Sequence of chain 2.A:
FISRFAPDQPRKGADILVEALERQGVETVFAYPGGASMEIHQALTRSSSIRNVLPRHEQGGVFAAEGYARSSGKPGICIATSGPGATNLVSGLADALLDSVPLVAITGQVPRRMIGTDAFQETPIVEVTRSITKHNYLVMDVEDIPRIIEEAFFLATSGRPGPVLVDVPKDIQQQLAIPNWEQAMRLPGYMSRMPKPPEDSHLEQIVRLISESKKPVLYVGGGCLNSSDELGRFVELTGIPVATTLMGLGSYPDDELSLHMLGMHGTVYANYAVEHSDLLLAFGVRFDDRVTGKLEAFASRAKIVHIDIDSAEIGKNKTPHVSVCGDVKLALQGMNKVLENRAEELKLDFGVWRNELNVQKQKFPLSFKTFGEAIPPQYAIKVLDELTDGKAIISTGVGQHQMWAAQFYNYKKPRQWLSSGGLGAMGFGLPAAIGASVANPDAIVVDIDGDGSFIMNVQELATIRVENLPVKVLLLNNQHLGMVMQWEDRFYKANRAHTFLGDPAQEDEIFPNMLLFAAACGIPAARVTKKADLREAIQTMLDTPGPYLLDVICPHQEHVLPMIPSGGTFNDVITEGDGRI

A small-molecule ligand and the protein it binds are described below.
Small molecule (SMILES): Cc1ccnc(NC(=O)NS(=O)(=O)c2ccccc2[N+](=O)[O-])n1

Binding-site contacts:
Ligand atom N16 contacts residue TRP488 of chain 3.A at 3.4 Å.
Ligand atom O11 contacts residue SER567 of chain 3.A at 2.6 Å (h-bond).
Ligand atom C18 contacts residue TRP488 of chain 3.A at 3.4 Å (hydrophobic).
Ligand atom C21 contacts residue TRP488 of chain 3.A at 3.5 Å (hydrophobic).
Ligand atom C23 contacts residue PHE120 of chain 2.A at 3.9 Å (hydrophobic).
Ligand atom O12 contacts residue PRO111 of chain 2.A at 3.3 Å.
Ligand atom C6 contacts residue PHE120 of chain 2.A at 3.2 Å (hydrophobic).
Ligand atom O15 contacts residue ARG291 of chain 3.A at 2.5 Å (salt-bridge).
Ligand atom C5 contacts residue ARG291 of chain 3.A at 3.9 Å.
Ligand atom O9 contacts residue LYS170 of chain 2.A at 3.1 Å.
Ligand atom N16 contacts residue LYS170 of chain 2.A at 3.5 Å (salt-bridge).
Ligand atom O8 contacts residue ALA36 of chain 2.A at 3.4 Å.
Ligand atom N13 contacts residue LYS170 of chain 2.A at 3.2 Å (salt-bridge).
Ligand atom C4 contacts residue ARG291 of chain 3.A at 3.5 Å.
Ligand atom C18 contacts residue ARG291 of chain 3.A at 3.9 Å.
Ligand atom C4 contacts residue ASP290 of chain 3.A at 3.3 Å.
Ligand atom C3 contacts residue ARG291 of chain 3.A at 3.6 Å.
Ligand atom O9 contacts residue GLY35 of chain 2.A at 3.8 Å.
Ligand atom C6 contacts residue VAL110 of chain 2.A at 3.6 Å (hydrophobic).
Ligand atom C20 contacts residue TRP488 of chain 3.A at 3.5 Å (hydrophobic).
Ligand atom O8 contacts residue SER82 of chain 2.A at 3.9 Å.
Ligand atom O15 contacts residue SER567 of chain 3.A at 3.2 Å (h-bond).
Ligand atom N19 contacts residue GLY35 of chain 2.A at 3.5 Å.
Ligand atom C23 contacts residue ARG291 of chain 3.A at 3.3 Å.
Ligand atom N17 contacts residue ARG291 of chain 3.A at 2.8 Å (salt-bridge).
Ligand atom C14 contacts residue TRP488 of chain 3.A at 3.6 Å (hydrophobic).
Ligand atom S10 contacts residue SER567 of chain 3.A at 3.7 Å.
Ligand atom C5 contacts residue PHE120 of chain 2.A at 3.4 Å (hydrophobic).
Ligand atom O15 contacts residue TRP488 of chain 3.A at 3.7 Å.
Ligand atom O12 contacts residue LYS170 of chain 2.A at 3.2 Å.
Ligand atom C21 contacts residue MET484 of chain 3.A at 3.6 Å (hydrophobic).
Ligand atom C14 contacts residue LYS170 of chain 2.A at 3.9 Å.
Ligand atom N17 contacts residue TRP488 of chain 3.A at 3.4 Å.
Ligand atom C4 contacts residue MET114 of chain 2.A at 3.5 Å (hydrophobic).
Ligand atom N19 contacts residue TRP488 of chain 3.A at 3.4 Å.
Ligand atom C5 contacts residue ALA119 of chain 2.A at 3.9 Å (hydrophobic).
Ligand atom C3 contacts residue SER567 of chain 3.A at 3.7 Å.
Ligand atom C23 contacts residue TRP488 of chain 3.A at 3.6 Å (hydrophobic).
Ligand atom C14 contacts residue ARG291 of chain 3.A at 3.6 Å.
Ligand atom C22 contacts residue TRP488 of chain 3.A at 3.4 Å (hydrophobic).

Sequence of chain 3.A:
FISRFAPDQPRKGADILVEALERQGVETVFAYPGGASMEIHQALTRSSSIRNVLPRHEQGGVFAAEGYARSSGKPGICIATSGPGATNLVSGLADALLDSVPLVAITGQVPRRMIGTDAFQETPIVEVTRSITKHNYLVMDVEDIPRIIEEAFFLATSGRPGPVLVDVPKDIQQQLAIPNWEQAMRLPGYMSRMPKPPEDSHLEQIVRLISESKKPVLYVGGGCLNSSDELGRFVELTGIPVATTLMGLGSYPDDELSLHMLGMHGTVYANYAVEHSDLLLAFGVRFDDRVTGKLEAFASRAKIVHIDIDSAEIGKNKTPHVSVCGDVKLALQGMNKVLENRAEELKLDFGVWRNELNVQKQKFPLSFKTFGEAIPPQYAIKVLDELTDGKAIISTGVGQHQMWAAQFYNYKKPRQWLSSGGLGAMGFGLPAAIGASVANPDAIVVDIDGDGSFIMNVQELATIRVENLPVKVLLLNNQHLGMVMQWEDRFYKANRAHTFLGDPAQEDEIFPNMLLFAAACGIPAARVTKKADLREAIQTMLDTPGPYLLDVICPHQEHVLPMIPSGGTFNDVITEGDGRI